The protein below binds the small molecule below.
Small molecule (SMILES): C[C@H](O)CP(=O)(O)O

Sequence of chain 4.C:
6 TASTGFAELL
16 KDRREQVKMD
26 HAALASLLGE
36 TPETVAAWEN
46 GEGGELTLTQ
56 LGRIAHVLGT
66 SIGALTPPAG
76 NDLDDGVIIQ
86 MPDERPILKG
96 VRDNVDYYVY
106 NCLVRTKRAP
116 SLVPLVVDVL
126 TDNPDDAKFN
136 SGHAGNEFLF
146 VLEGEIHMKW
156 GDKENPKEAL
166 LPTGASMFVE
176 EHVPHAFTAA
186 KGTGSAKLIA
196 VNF

Sequence of chain 1.C:
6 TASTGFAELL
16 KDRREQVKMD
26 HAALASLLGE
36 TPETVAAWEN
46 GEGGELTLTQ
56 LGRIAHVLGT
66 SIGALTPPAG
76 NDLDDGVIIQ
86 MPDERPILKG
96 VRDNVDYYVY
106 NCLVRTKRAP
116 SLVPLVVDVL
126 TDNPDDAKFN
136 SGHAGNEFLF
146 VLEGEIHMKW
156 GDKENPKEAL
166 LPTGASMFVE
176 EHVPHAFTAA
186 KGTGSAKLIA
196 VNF

Binding-site contacts:
Ligand atom C3 contacts residue GLU142 of chain 1.C at 3.6 Å.
Ligand atom O13 contacts residue TYR105 of chain 1.C at 4.1 Å.
Ligand atom C1 contacts residue PHE182 of chain 1.C at 3.8 Å (hydrophobic).
Ligand atom P1 contacts residue HIS180 of chain 1.C at 4.3 Å.
Ligand atom P1 contacts residue FE21 of chain 1.K at 3.1 Å.
Ligand atom O13 contacts residue ASN135 of chain 1.C at 2.9 Å (h-bond).
Ligand atom C3 contacts residue PHE182 of chain 1.C at 4.0 Å (hydrophobic).
Ligand atom C1 contacts residue LEU144 of chain 1.C at 4.2 Å (hydrophobic).
Ligand atom C3 contacts residue HIS180 of chain 1.C at 4.2 Å.
Ligand atom O13 contacts residue ARG97 of chain 1.C at 2.7 Å (salt-bridge).
Ligand atom P1 contacts residue TYR105 of chain 1.C at 3.7 Å.
Ligand atom O14 contacts residue FE21 of chain 1.K at 1.9 Å.
Ligand atom O15 contacts residue ARG97 of chain 1.C at 3.5 Å (salt-bridge).
Ligand atom O14 contacts residue LYS23 of chain 4.C at 3.2 Å (salt-bridge).
Ligand atom O13 contacts residue TYR103 of chain 1.C at 3.7 Å.
Ligand atom O6 contacts residue GLU142 of chain 1.C at 2.5 Å (salt-bridge).
Ligand atom P1 contacts residue ARG97 of chain 1.C at 3.6 Å.
Ligand atom O14 contacts residue HIS180 of chain 1.C at 3.5 Å (h-bond).
Ligand atom C2 contacts residue LYS23 of chain 4.C at 4.3 Å.
Ligand atom C2 contacts residue GLU142 of chain 1.C at 4.2 Å.
Ligand atom O6 contacts residue PHE182 of chain 1.C at 4.0 Å.
Ligand atom C2 contacts residue FE21 of chain 1.K at 3.5 Å.
Ligand atom O13 contacts residue FE21 of chain 1.K at 3.7 Å.
Ligand atom P1 contacts residue LYS23 of chain 4.C at 3.7 Å.
Ligand atom O14 contacts residue ASN135 of chain 1.C at 3.8 Å.
Ligand atom O15 contacts residue FE21 of chain 1.K at 4.2 Å.
Ligand atom C2 contacts residue TYR105 of chain 1.C at 3.9 Å (hydrophobic).
Ligand atom O6 contacts residue FE21 of chain 1.K at 2.3 Å.
Ligand atom C3 contacts residue FE21 of chain 1.K at 3.3 Å.
Ligand atom P1 contacts residue ASN135 of chain 1.C at 3.9 Å.
Ligand atom O15 contacts residue TYR105 of chain 1.C at 2.6 Å (h-bond).
Ligand atom O6 contacts residue LEU144 of chain 1.C at 4.2 Å.
Ligand atom O6 contacts residue HIS180 of chain 1.C at 3.4 Å (h-bond).
Ligand atom C1 contacts residue FE21 of chain 1.K at 4.2 Å.
Ligand atom C2 contacts residue TYR103 of chain 1.C at 4.2 Å (hydrophobic).
Ligand atom O15 contacts residue LYS23 of chain 4.C at 2.8 Å (salt-bridge).
Ligand atom O14 contacts residue HIS138 of chain 1.C at 3.0 Å (h-bond).
Ligand atom O14 contacts residue GLU142 of chain 1.C at 4.0 Å.
Ligand atom O13 contacts residue HIS180 of chain 1.C at 4.1 Å.
Ligand atom C1 contacts residue GLU142 of chain 1.C at 3.6 Å.